Binding-site contacts:
Ligand atom C1 contacts residue ASN282 of chain 1.B at 3.4 Å.
Ligand atom O22 contacts residue ASN423 of chain 1.B at 3.7 Å.
Ligand atom O15 contacts residue VAL228 of chain 1.B at 3.9 Å.
Ligand atom C4 contacts residue CO1 of chain 1.E at 3.5 Å.
Ligand atom O22 contacts residue LEU368 of chain 1.B at 3.0 Å.
Ligand atom C10 contacts residue GLN379 of chain 1.B at 3.6 Å.
Ligand atom C2 contacts residue SER267 of chain 1.B at 3.6 Å.
Ligand atom N17 contacts residue PHE381 of chain 1.B at 3.4 Å.
Ligand atom C5 contacts residue HIS308 of chain 1.B at 3.6 Å.
Ligand atom O16 contacts residue HIS308 of chain 1.B at 3.0 Å (h-bond).
Ligand atom O16 contacts residue PHE381 of chain 1.B at 3.5 Å.
Ligand atom O15 contacts residue HIS226 of chain 1.B at 3.3 Å (h-bond).
Ligand atom C11 contacts residue PHE381 of chain 1.B at 3.7 Å (hydrophobic).
Ligand atom O16 contacts residue PHE419 of chain 1.B at 3.7 Å.
Ligand atom O15 contacts residue CO1 of chain 1.E at 2.3 Å.
Ligand atom C9 contacts residue GLN379 of chain 1.B at 3.9 Å.
Ligand atom O15 contacts residue HIS308 of chain 1.B at 3.4 Å (h-bond).
Ligand atom C10 contacts residue GLY420 of chain 1.B at 3.4 Å.
Ligand atom C3 contacts residue PRO280 of chain 1.B at 3.7 Å (hydrophobic).
Ligand atom C8 contacts residue PHE419 of chain 1.B at 3.9 Å (hydrophobic).
Ligand atom C4 contacts residue PHE419 of chain 1.B at 3.9 Å (hydrophobic).
Ligand atom O19 contacts residue PHE381 of chain 1.B at 2.8 Å.
Ligand atom C13 contacts residue PHE381 of chain 1.B at 3.3 Å (hydrophobic).
Ligand atom C7 contacts residue PHE419 of chain 1.B at 3.4 Å (hydrophobic).
Ligand atom C10 contacts residue PHE381 of chain 1.B at 3.8 Å (hydrophobic).
Ligand atom C7 contacts residue CO1 of chain 1.E at 3.3 Å.
Ligand atom O18 contacts residue HIS308 of chain 1.B at 3.5 Å.
Ligand atom O19 contacts residue PHE392 of chain 1.B at 3.2 Å.
Ligand atom O15 contacts residue PHE419 of chain 1.B at 3.9 Å.
Ligand atom C8 contacts residue PHE381 of chain 1.B at 3.4 Å (hydrophobic).
Ligand atom C9 contacts residue PHE381 of chain 1.B at 3.7 Å (hydrophobic).
Ligand atom C9 contacts residue PHE419 of chain 1.B at 3.4 Å (hydrophobic).
Ligand atom C12 contacts residue PHE381 of chain 1.B at 3.4 Å (hydrophobic).
Ligand atom C5 contacts residue CO1 of chain 1.E at 3.8 Å.
Ligand atom C9 contacts residue GLY420 of chain 1.B at 3.8 Å.
Ligand atom O16 contacts residue CO1 of chain 1.E at 2.1 Å.
Ligand atom O16 contacts residue GLU394 of chain 1.B at 2.6 Å (salt-bridge).
Ligand atom C23 contacts residue ASN423 of chain 1.B at 3.7 Å.
Ligand atom O14 contacts residue PHE424 of chain 1.B at 3.4 Å.
Ligand atom C23 contacts residue PHE424 of chain 1.B at 3.4 Å (hydrophobic).

Sequence of chain 1.B:
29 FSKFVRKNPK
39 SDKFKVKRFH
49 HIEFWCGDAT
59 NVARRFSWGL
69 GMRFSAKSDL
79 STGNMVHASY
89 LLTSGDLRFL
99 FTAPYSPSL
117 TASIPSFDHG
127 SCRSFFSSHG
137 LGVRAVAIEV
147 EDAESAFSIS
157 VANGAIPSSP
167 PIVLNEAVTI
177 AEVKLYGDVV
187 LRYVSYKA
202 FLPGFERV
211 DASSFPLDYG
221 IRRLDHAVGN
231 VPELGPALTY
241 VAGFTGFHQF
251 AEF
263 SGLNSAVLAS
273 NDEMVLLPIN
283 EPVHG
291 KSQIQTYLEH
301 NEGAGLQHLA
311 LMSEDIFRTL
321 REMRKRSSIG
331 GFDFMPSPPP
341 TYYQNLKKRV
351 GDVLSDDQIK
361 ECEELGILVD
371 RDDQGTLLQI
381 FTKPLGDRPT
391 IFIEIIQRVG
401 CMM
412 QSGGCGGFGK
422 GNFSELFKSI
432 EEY

The protein below binds the small molecule below.
Small molecule (SMILES): CS(=O)(=O)c1ccc(C(O)=C2C(=O)CCCC2=O)c([N+](=O)[O-])c1